Sequence of chain 1.A:
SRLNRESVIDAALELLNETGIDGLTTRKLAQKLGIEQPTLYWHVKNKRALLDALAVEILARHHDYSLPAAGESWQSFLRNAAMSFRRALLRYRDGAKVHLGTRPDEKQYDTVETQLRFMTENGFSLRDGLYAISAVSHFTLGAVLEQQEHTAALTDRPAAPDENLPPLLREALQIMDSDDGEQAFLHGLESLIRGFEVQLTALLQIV

This small molecule binds to this protein.
Small molecule (SMILES): C[C@H]1c2cccc(O)c2C(=O)C2=C(O)[C@]3(O)C(=O)C(C(N)=O)=C(O)[C@@H](N(C)C)[C@@H]3[C@@H](O)[C@@H]21

Sequence of chain 1.B:
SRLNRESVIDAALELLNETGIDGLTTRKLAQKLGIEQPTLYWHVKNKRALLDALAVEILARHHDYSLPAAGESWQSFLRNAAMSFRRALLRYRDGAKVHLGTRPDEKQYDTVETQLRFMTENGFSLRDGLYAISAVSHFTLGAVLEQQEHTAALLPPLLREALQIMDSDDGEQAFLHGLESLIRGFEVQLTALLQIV

Binding-site contacts:
Ligand atom C41 contacts residue ALA81 of chain 1.B at 3.7 Å (hydrophobic).
Ligand atom C4 contacts residue GLN115 of chain 1.B at 3.3 Å.
Ligand atom O11 contacts residue PRO104 of chain 1.B at 3.9 Å.
Ligand atom O12 contacts residue HIS99 of chain 1.B at 3.0 Å (h-bond).
Ligand atom C7 contacts residue LEU169 of chain 1.A at 3.9 Å (hydrophobic).
Ligand atom O21 contacts residue GLN115 of chain 1.B at 3.2 Å (h-bond).
Ligand atom C5 contacts residue ILE133 of chain 1.B at 4.0 Å (hydrophobic).
Ligand atom C10 contacts residue PRO104 of chain 1.B at 3.7 Å (hydrophobic).
Ligand atom O1 contacts residue VAL112 of chain 1.B at 3.8 Å.
Ligand atom N21 contacts residue GLN108 of chain 1.B at 3.9 Å.
Ligand atom O3 contacts residue GLN115 of chain 1.B at 3.2 Å (h-bond).
Ligand atom C3 contacts residue GLN115 of chain 1.B at 3.4 Å.
Ligand atom C6B contacts residue PRO104 of chain 1.B at 3.6 Å (hydrophobic).
Ligand atom C42 contacts residue PHE85 of chain 1.B at 3.6 Å (hydrophobic).
Ligand atom C5B contacts residue MG1 of chain 1.K at 3.4 Å.
Ligand atom O21 contacts residue SER66 of chain 1.B at 3.0 Å.
Ligand atom C12 contacts residue MG1 of chain 1.K at 3.0 Å.
Ligand atom O21 contacts residue THR111 of chain 1.B at 3.8 Å.
Ligand atom C6A contacts residue PRO104 of chain 1.B at 3.7 Å (hydrophobic).
Ligand atom C21 contacts residue GLN115 of chain 1.B at 3.8 Å.
Ligand atom C2 contacts residue GLN115 of chain 1.B at 3.9 Å.
Ligand atom C9 contacts residue LEU173 of chain 1.A at 3.9 Å (hydrophobic).
Ligand atom O13 contacts residue PHE85 of chain 1.B at 3.5 Å.
Ligand atom C3 contacts residue HIS63 of chain 1.B at 3.6 Å.
Ligand atom O21 contacts residue HIS63 of chain 1.B at 3.0 Å (h-bond).
Ligand atom N21 contacts residue LEU59 of chain 1.B at 4.0 Å.
Ligand atom O12 contacts residue MG1 of chain 1.K at 1.9 Å.
Ligand atom C61 contacts residue VAL112 of chain 1.B at 3.9 Å (hydrophobic).
Ligand atom C10 contacts residue ARG103 of chain 1.B at 4.0 Å.
Ligand atom C5 contacts residue GLN115 of chain 1.B at 3.4 Å.
Ligand atom O5 contacts residue ILE133 of chain 1.B at 3.1 Å.
Ligand atom C6 contacts residue PRO104 of chain 1.B at 4.0 Å (hydrophobic).
Ligand atom C11 contacts residue PRO104 of chain 1.B at 3.9 Å (hydrophobic).
Ligand atom C11 contacts residue MG1 of chain 1.K at 3.0 Å.
Ligand atom O5 contacts residue GLN115 of chain 1.B at 2.7 Å (h-bond).
Ligand atom O3 contacts residue HIS63 of chain 1.B at 2.7 Å (h-bond).
Ligand atom C21 contacts residue HIS63 of chain 1.B at 3.5 Å.
Ligand atom O10 contacts residue ARG103 of chain 1.B at 3.3 Å.
Ligand atom C9 contacts residue ARG103 of chain 1.B at 4.0 Å.
Ligand atom O11 contacts residue MG1 of chain 1.K at 1.9 Å.